Binding-site contacts:
Ligand atom C contacts residue GLN118 of chain 1.B at 3.7 Å.
Ligand atom C contacts residue GLN118 of chain 1.B at 3.6 Å.
Ligand atom C contacts residue CYS121 of chain 1.B at 3.2 Å (hydrophobic).
Ligand atom C contacts residue TRP14 of chain 1.B at 3.5 Å (hydrophobic).
Ligand atom CB contacts residue GLN118 of chain 1.B at 3.5 Å.
Ligand atom N contacts residue THR119 of chain 1.B at 3.5 Å (h-bond).
Ligand atom CD2 contacts residue PRO113 of chain 1.B at 3.6 Å (hydrophobic).
Ligand atom CB contacts residue THR119 of chain 1.B at 3.6 Å.
Ligand atom CA contacts residue THR119 of chain 1.B at 3.3 Å.
Ligand atom O contacts residue TRP14 of chain 1.B at 3.5 Å.
Ligand atom C contacts residue THR119 of chain 1.B at 3.5 Å.
Ligand atom CB contacts residue ILE120 of chain 1.B at 3.6 Å (hydrophobic).
Ligand atom N contacts residue THR119 of chain 1.B at 2.8 Å (h-bond).
Ligand atom NZ contacts residue GLU136 of chain 1.B at 3.2 Å (salt-bridge).
Ligand atom CB contacts residue CYS121 of chain 1.B at 3.0 Å (hydrophobic).
Ligand atom CE2 contacts residue ILE117 of chain 1.B at 3.7 Å (hydrophobic).
Ligand atom CZ contacts residue GLN112 of chain 1.B at 3.4 Å.
Ligand atom O contacts residue CYS121 of chain 1.B at 3.1 Å (h-bond).
Ligand atom N contacts residue CYS121 of chain 1.B at 3.7 Å.
Ligand atom CA contacts residue GLN118 of chain 1.B at 3.3 Å.
Ligand atom CB contacts residue THR119 of chain 1.B at 3.6 Å.
Ligand atom CD2 contacts residue GLN118 of chain 1.B at 3.3 Å.
Ligand atom NZ contacts residue ASN11 of chain 1.B at 3.0 Å (h-bond).
Ligand atom CZ contacts residue ALA111 of chain 1.B at 3.7 Å (hydrophobic).
Ligand atom CG contacts residue TRP14 of chain 1.B at 3.7 Å (hydrophobic).
Ligand atom N contacts residue GLN118 of chain 1.B at 2.9 Å (h-bond).
Ligand atom CE2 contacts residue PRO113 of chain 1.B at 3.3 Å (hydrophobic).
Ligand atom CE contacts residue TRP14 of chain 1.B at 3.7 Å (hydrophobic).
Ligand atom O contacts residue GLN118 of chain 1.B at 2.9 Å (h-bond).
Ligand atom CE contacts residue ASN11 of chain 1.B at 3.4 Å.
Ligand atom SG contacts residue CYS121 of chain 1.B at 2.0 Å (h-bond).
Ligand atom C contacts residue PRO113 of chain 1.B at 3.6 Å (hydrophobic).
Ligand atom CZ contacts residue PRO113 of chain 1.B at 3.2 Å (hydrophobic).
Ligand atom CD1 contacts residue PRO113 of chain 1.B at 3.7 Å (hydrophobic).
Ligand atom CE1 contacts residue ALA111 of chain 1.B at 3.6 Å (hydrophobic).
Ligand atom CE1 contacts residue PRO113 of chain 1.B at 3.6 Å (hydrophobic).
Ligand atom CA contacts residue TRP14 of chain 1.B at 3.6 Å (hydrophobic).
Ligand atom CD contacts residue ASN11 of chain 1.B at 3.6 Å.
Ligand atom O contacts residue PRO113 of chain 1.B at 3.4 Å.
Ligand atom N contacts residue PRO113 of chain 1.B at 3.7 Å.

A small-molecule ligand and the protein it binds are described below.
Small molecule (SMILES): CC(C)C[C@H](N)C(=O)N[C@@H](CCCC[NH3+])C(=O)N[C@@H](Cc1ccccc1)C(=O)N[C@@H](CCC(N)=O)C(=O)N[C@@H](CS)C(=O)NCC(=O)N[C@@H](CCC(N)=O)C(=O)N[C@@H](CCCC[NH3+])C(=O)N[C@H](C=O)[C@@H](C)O

Sequence of chain 1.B:
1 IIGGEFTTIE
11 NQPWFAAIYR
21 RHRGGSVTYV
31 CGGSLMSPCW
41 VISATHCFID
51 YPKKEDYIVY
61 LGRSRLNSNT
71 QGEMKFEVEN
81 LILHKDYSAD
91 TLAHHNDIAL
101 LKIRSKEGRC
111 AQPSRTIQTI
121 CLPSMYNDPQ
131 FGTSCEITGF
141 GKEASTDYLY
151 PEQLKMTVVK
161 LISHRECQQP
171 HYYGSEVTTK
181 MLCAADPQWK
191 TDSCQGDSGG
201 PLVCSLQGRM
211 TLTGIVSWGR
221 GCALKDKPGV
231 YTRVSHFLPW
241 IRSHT